A protein and the small-molecule ligand that binds it are described below.
Small molecule (SMILES): CC(=O)N[C@@H]1[C@@H](O)[C@H](O)[C@@H](CO)O[C@H]1O

Sequence of chain 1.NA:
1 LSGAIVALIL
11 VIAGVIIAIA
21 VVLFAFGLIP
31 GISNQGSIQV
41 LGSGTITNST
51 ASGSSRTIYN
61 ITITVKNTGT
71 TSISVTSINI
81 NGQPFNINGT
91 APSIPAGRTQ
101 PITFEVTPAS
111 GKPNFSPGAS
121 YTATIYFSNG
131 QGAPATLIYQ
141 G

Binding-site contacts:
Ligand atom C7 contacts residue ASN88 of chain 1.NA at 4.2 Å.
Ligand atom C2 contacts residue ILE58 of chain 1.NA at 4.2 Å (hydrophobic).
Ligand atom C4 contacts residue ASN88 of chain 1.NA at 4.3 Å.
Ligand atom C5 contacts residue ASN88 of chain 1.NA at 3.4 Å.
Ligand atom C1 contacts residue ARG56 of chain 1.NA at 3.4 Å.
Ligand atom C3 contacts residue ASN88 of chain 1.NA at 3.9 Å.
Ligand atom C6 contacts residue GLY89 of chain 1.NA at 4.2 Å.
Ligand atom O5 contacts residue GLY89 of chain 1.NA at 4.2 Å.
Ligand atom C7 contacts residue ILE58 of chain 1.NA at 3.6 Å (hydrophobic).
Ligand atom C2 contacts residue GLU105 of chain 1.NA at 4.5 Å.
Ligand atom C8 contacts residue SER54 of chain 1.NA at 4.5 Å.
Ligand atom C2 contacts residue ASN88 of chain 1.NA at 2.6 Å.
Ligand atom N2 contacts residue ARG56 of chain 1.NA at 3.1 Å (salt-bridge).
Ligand atom C7 contacts residue ARG56 of chain 1.NA at 4.1 Å.
Ligand atom C1 contacts residue ILE58 of chain 1.NA at 4.4 Å (hydrophobic).
Ligand atom N2 contacts residue ASN88 of chain 1.NA at 3.0 Å (h-bond).
Ligand atom O5 contacts residue ASN88 of chain 1.NA at 2.4 Å (h-bond).
Ligand atom C8 contacts residue ILE58 of chain 1.NA at 3.5 Å (hydrophobic).
Ligand atom O6 contacts residue GLY89 of chain 1.NA at 4.1 Å.
Ligand atom C8 contacts residue ARG56 of chain 1.NA at 3.5 Å.
Ligand atom N2 contacts residue ILE58 of chain 1.NA at 3.4 Å.
Ligand atom O6 contacts residue ASN88 of chain 1.NA at 4.2 Å.
Ligand atom C1 contacts residue ASN88 of chain 1.NA at 1.5 Å.
Ligand atom C6 contacts residue ASN88 of chain 1.NA at 3.9 Å.
Ligand atom C2 contacts residue ARG56 of chain 1.NA at 3.8 Å.
Ligand atom O7 contacts residue ILE58 of chain 1.NA at 4.5 Å.